This small molecule binds to this protein.
Small molecule (SMILES): CC(=O)N[C@H]1[C@H](O[C@H]2[C@H](O)[C@@H](NC(C)=O)CO[C@@H]2CO)O[C@H](CO)[C@@H](O)[C@@H]1O

Sequence of chain 1.A:
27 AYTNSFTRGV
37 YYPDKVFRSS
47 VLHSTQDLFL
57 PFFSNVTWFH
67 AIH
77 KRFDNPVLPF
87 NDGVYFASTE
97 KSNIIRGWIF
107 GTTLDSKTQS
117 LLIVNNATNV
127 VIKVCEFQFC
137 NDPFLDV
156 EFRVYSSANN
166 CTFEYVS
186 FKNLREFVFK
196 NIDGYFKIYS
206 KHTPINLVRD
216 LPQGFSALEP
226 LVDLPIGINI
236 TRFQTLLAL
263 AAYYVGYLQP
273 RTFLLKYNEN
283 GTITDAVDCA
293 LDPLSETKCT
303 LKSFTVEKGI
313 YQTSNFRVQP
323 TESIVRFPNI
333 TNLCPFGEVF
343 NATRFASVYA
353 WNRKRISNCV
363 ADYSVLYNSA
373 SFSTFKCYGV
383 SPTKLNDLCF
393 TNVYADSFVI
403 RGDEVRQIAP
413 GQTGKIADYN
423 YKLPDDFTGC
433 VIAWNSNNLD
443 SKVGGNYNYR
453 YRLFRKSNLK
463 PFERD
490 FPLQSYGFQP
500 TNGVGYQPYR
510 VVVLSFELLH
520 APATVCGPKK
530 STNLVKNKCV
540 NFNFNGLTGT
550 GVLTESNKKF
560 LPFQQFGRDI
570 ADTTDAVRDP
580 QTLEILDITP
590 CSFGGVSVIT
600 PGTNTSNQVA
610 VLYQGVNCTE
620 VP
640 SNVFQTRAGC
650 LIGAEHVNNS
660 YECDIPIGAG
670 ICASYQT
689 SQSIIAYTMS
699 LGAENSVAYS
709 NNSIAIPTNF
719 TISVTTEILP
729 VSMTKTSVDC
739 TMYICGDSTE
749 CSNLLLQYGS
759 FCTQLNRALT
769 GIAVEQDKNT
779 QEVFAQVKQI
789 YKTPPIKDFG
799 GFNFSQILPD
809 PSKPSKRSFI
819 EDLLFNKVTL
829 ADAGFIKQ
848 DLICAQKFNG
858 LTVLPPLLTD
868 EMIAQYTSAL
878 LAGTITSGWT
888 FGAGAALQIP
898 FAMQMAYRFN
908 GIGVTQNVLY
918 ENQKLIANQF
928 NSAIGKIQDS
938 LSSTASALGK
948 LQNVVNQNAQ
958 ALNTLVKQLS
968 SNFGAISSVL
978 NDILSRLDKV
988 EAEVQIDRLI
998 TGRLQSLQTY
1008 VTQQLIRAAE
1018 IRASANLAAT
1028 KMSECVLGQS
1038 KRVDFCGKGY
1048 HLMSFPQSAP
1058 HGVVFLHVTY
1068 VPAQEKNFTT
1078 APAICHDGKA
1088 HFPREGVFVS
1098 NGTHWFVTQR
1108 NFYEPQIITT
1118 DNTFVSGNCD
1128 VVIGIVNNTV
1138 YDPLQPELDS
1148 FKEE

Binding-site contacts:
Ligand atom C7 contacts residue SER371 of chain 1.A at 3.7 Å.
Ligand atom C7 contacts residue ALA372 of chain 1.A at 4.5 Å (hydrophobic).
Ligand atom O7 contacts residue ALA372 of chain 1.A at 3.5 Å (h-bond).
Ligand atom O7 contacts residue GLY339 of chain 1.A at 3.5 Å.
Ligand atom C3 contacts residue ASN343 of chain 1.A at 3.9 Å.
Ligand atom O7 contacts residue ASN343 of chain 1.A at 3.9 Å.
Ligand atom O6 contacts residue SER373 of chain 1.A at 3.8 Å.
Ligand atom C7 contacts residue GLY339 of chain 1.A at 4.0 Å.
Ligand atom C8 contacts residue GLY339 of chain 1.A at 4.0 Å.
Ligand atom O7 contacts residue SER373 of chain 1.A at 3.9 Å.
Ligand atom C8 contacts residue PHE342 of chain 1.A at 4.0 Å (hydrophobic).
Ligand atom C5 contacts residue ASN343 of chain 1.A at 3.6 Å.
Ligand atom C8 contacts residue SER373 of chain 1.A at 3.9 Å.
Ligand atom C1 contacts residue ASN343 of chain 1.A at 1.4 Å.
Ligand atom N2 contacts residue SER371 of chain 1.A at 4.3 Å.
Ligand atom C7 contacts residue SER373 of chain 1.A at 4.2 Å.
Ligand atom C8 contacts residue PHE338 of chain 1.A at 3.7 Å (hydrophobic).
Ligand atom O7 contacts residue SER371 of chain 1.A at 2.8 Å (h-bond).
Ligand atom O4 contacts residue SER371 of chain 1.A at 4.4 Å.
Ligand atom C7 contacts residue ASN343 of chain 1.A at 3.6 Å.
Ligand atom O5 contacts residue ASN343 of chain 1.A at 2.5 Å (h-bond).
Ligand atom C4 contacts residue ASN343 of chain 1.A at 4.2 Å.
Ligand atom N2 contacts residue ASN343 of chain 1.A at 2.9 Å (h-bond).
Ligand atom C2 contacts residue ASN343 of chain 1.A at 2.5 Å.